This small molecule binds to this protein.
Small molecule (SMILES): CC(=O)N[C@@H]1[C@@H](O)[C@H](O)[C@@H](CO)O[C@H]1O

Binding-site contacts:
Ligand atom C3 contacts residue ASN793 of chain 1.A at 3.8 Å.
Ligand atom C1 contacts residue ASN793 of chain 1.A at 1.4 Å.
Ligand atom C5 contacts residue ASN793 of chain 1.A at 3.7 Å.
Ligand atom C8 contacts residue ASN793 of chain 1.A at 4.4 Å.
Ligand atom O5 contacts residue ASN793 of chain 1.A at 2.4 Å (h-bond).
Ligand atom C2 contacts residue ASN793 of chain 1.A at 2.4 Å.
Ligand atom N2 contacts residue ASN793 of chain 1.A at 2.9 Å (h-bond).
Ligand atom O7 contacts residue ASN793 of chain 1.A at 3.3 Å (h-bond).
Ligand atom C8 contacts residue TYR1191 of chain 1.A at 4.4 Å (hydrophobic).
Ligand atom C4 contacts residue ASN793 of chain 1.A at 4.2 Å.
Ligand atom C7 contacts residue ASN793 of chain 1.A at 3.3 Å.

Sequence of chain 1.A:
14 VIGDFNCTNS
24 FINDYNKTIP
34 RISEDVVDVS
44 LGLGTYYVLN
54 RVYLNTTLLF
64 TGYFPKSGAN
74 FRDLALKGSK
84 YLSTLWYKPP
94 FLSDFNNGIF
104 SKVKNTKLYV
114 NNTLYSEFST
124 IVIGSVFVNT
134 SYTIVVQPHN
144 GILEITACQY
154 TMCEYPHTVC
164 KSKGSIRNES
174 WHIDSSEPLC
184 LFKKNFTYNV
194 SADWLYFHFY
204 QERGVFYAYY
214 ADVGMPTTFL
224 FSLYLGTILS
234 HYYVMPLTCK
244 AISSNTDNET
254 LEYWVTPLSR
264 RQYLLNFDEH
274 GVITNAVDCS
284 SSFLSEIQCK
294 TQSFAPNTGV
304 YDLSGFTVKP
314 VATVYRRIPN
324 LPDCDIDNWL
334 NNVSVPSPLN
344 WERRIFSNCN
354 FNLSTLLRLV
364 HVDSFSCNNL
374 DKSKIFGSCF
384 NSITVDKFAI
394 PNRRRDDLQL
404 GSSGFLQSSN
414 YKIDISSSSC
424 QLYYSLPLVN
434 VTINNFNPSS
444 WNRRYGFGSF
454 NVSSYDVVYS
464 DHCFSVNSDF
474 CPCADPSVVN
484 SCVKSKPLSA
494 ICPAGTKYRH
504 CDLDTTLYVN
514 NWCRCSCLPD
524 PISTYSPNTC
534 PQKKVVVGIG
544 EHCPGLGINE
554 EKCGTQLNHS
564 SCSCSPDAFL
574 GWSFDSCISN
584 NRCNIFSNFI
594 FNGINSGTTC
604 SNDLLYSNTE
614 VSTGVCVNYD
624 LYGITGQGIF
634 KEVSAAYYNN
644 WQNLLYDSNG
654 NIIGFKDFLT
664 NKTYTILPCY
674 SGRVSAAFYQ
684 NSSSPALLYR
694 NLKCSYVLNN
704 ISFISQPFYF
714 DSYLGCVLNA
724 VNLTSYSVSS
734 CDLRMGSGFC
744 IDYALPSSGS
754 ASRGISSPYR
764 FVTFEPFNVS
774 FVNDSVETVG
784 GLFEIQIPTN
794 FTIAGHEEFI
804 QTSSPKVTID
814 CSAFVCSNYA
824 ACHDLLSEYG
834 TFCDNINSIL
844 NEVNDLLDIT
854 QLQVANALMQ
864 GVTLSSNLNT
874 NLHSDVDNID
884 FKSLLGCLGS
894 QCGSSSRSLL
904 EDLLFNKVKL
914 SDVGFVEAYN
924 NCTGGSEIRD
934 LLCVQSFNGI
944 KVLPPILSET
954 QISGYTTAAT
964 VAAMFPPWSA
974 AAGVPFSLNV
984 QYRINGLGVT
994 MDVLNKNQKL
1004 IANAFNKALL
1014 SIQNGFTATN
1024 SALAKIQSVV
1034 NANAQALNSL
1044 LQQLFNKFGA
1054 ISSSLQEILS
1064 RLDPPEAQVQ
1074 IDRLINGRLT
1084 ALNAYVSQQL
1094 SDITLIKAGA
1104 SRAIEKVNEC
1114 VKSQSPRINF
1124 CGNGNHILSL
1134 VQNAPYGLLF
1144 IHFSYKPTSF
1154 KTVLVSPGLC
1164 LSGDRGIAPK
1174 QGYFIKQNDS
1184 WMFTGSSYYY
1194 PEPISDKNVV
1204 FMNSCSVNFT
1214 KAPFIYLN